Sequence of chain 1.T:
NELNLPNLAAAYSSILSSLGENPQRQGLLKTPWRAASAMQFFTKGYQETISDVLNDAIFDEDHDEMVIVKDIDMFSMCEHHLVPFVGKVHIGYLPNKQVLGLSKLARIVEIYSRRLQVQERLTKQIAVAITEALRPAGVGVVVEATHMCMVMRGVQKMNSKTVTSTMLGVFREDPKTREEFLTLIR

Sequence of chain 1.D:
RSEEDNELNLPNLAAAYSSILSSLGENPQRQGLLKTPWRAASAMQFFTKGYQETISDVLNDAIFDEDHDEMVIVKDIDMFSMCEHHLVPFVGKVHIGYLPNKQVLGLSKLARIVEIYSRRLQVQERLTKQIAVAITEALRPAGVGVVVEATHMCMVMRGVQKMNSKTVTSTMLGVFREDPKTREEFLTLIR

Binding-site contacts:
Ligand atom O11 contacts residue LYS141 of chain 1.D at 3.5 Å.
Ligand atom N3 contacts residue GLU157 of chain 1.T at 2.7 Å (salt-bridge).
Ligand atom N contacts residue LEU137 of chain 1.D at 3.2 Å (h-bond).
Ligand atom C4 contacts residue HIS117 of chain 1.T at 3.6 Å.
Ligand atom N1 contacts residue GLY138 of chain 1.D at 3.6 Å.
Ligand atom C8 contacts residue SER140 of chain 1.D at 3.2 Å.
Ligand atom N3 contacts residue LEU139 of chain 1.D at 3.7 Å.
Ligand atom O11 contacts residue SER140 of chain 1.D at 2.6 Å (h-bond).
Ligand atom O2 contacts residue ASN92 of chain 1.D at 2.7 Å (h-bond).
Ligand atom O3 contacts residue LYS67 of chain 1.P at 3.3 Å (salt-bridge).
Ligand atom O9 contacts residue ARG144 of chain 1.D at 2.9 Å (salt-bridge).
Ligand atom P2 contacts residue ARG190 of chain 1.T at 3.4 Å.
Ligand atom C contacts residue GLU157 of chain 1.T at 3.5 Å.
Ligand atom O13 contacts residue GLN156 of chain 1.T at 2.8 Å (h-bond).
Ligand atom C4 contacts residue CYS115 of chain 1.T at 3.7 Å (hydrophobic).
Ligand atom O8 contacts residue ARG190 of chain 1.T at 2.9 Å (salt-bridge).
Ligand atom O10 contacts residue SER140 of chain 1.D at 2.9 Å (h-bond).
Ligand atom C5 contacts residue LEU139 of chain 1.D at 3.7 Å (hydrophobic).
Ligand atom O contacts residue PHE96 of chain 1.D at 3.5 Å.
Ligand atom C3 contacts residue CYS115 of chain 1.T at 3.6 Å (hydrophobic).
Ligand atom O11 contacts residue GLY138 of chain 1.D at 3.5 Å.
Ligand atom O8 contacts residue SER140 of chain 1.D at 3.0 Å (h-bond).
Ligand atom O12 contacts residue SER140 of chain 1.D at 3.2 Å (h-bond).
Ligand atom C contacts residue LEU139 of chain 1.D at 3.6 Å (hydrophobic).
Ligand atom P1 contacts residue HIS118 of chain 1.T at 3.6 Å.
Ligand atom O13 contacts residue HIS184 of chain 1.T at 3.2 Å.
Ligand atom N contacts residue GLU157 of chain 1.T at 2.8 Å (salt-bridge).
Ligand atom O5 contacts residue HIS118 of chain 1.T at 2.5 Å (h-bond).
Ligand atom P2 contacts residue ARG144 of chain 1.D at 3.6 Å.
Ligand atom P2 contacts residue SER140 of chain 1.D at 3.5 Å.
Ligand atom O3 contacts residue ARG71 of chain 1.P at 2.7 Å (salt-bridge).
Ligand atom O4 contacts residue ARG71 of chain 1.P at 3.3 Å.
Ligand atom O9 contacts residue ARG190 of chain 1.T at 3.0 Å (salt-bridge).
Ligand atom O2 contacts residue LYS141 of chain 1.D at 2.8 Å (salt-bridge).
Ligand atom C5 contacts residue GLY138 of chain 1.D at 3.7 Å.
Ligand atom O5 contacts residue ARG71 of chain 1.P at 3.6 Å.
Ligand atom O10 contacts residue ARG144 of chain 1.D at 2.7 Å (salt-bridge).
Ligand atom O10 contacts residue LYS141 of chain 1.D at 2.9 Å (salt-bridge).
Ligand atom N1 contacts residue LEU139 of chain 1.D at 3.3 Å (h-bond).
Ligand atom O13 contacts residue VAL155 of chain 1.T at 3.4 Å.

Sequence of chain 1.P:
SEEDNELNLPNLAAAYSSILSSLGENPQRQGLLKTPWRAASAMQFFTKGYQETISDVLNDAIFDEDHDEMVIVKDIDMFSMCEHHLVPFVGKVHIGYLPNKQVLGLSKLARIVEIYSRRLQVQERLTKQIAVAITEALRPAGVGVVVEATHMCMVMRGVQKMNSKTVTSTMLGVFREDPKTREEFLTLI

A small-molecule ligand and the protein it binds are described below.
Small molecule (SMILES): Nc1nc2c(ccn2[C@@H]2O[C@H](COP(=O)(O)OP(=O)(O)OP(=O)(O)O)[C@@H](O)[C@H]2O)c(=O)[nH]1